This small molecule binds to this protein.
Small molecule (SMILES): CC(=O)N[C@@H]1[C@@H](O)[C@H](O)[C@@H](CO)O[C@H]1O

Binding-site contacts:
Ligand atom N2 contacts residue ASN195 of chain 1.H at 2.9 Å (h-bond).
Ligand atom N2 contacts residue SER211 of chain 1.H at 3.1 Å.
Ligand atom C8 contacts residue ASN195 of chain 1.H at 3.1 Å.
Ligand atom C7 contacts residue SER211 of chain 1.H at 3.7 Å.
Ligand atom C3 contacts residue ASN195 of chain 1.H at 3.8 Å.
Ligand atom O7 contacts residue LYS194 of chain 1.H at 4.4 Å.
Ligand atom O5 contacts residue ASN195 of chain 1.H at 2.4 Å (h-bond).
Ligand atom C7 contacts residue ASN195 of chain 1.H at 3.2 Å.
Ligand atom C1 contacts residue SER211 of chain 1.H at 4.3 Å.
Ligand atom O5 contacts residue ARG230 of chain 1.H at 4.3 Å.
Ligand atom C5 contacts residue ASN195 of chain 1.H at 3.7 Å.
Ligand atom O7 contacts residue SER211 of chain 1.H at 3.5 Å.
Ligand atom O7 contacts residue THR212 of chain 1.H at 3.9 Å.
Ligand atom C4 contacts residue ASN195 of chain 1.H at 4.2 Å.
Ligand atom C1 contacts residue ARG230 of chain 1.H at 4.3 Å.
Ligand atom C2 contacts residue SER211 of chain 1.H at 4.1 Å.
Ligand atom O7 contacts residue ASN195 of chain 1.H at 3.8 Å.
Ligand atom C3 contacts residue SER211 of chain 1.H at 4.5 Å.
Ligand atom C2 contacts residue ASN195 of chain 1.H at 2.5 Å.
Ligand atom C1 contacts residue ASN195 of chain 1.H at 1.4 Å.

Sequence of chain 1.H:
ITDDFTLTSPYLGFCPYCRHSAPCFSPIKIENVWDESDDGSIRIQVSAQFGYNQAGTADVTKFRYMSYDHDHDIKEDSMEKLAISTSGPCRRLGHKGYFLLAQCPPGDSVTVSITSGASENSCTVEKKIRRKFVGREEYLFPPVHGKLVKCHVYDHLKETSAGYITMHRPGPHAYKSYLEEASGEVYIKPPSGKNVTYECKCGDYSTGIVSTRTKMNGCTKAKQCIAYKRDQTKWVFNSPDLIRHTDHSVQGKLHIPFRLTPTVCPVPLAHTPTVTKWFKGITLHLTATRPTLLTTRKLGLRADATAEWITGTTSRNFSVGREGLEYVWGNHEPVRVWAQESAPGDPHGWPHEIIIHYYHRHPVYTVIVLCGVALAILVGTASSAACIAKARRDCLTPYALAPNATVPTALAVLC